This small molecule binds to this protein.
Small molecule (SMILES): CC(C)[C@H](NC(=O)[C@H](CCC(=O)O)NC(=O)[C@H](CCC(=O)O)NC(=O)[C@H](Cc1ccc(OP(=O)(O)O)cc1)NC(=O)[C@@H](NC(=O)[C@@H]1CCCN1C(=O)[C@H](CCC(=O)O)NC(=O)[C@@H]([NH3+])CCC(=O)O)C(C)C)C(=O)NCC(=O)O

Binding-site contacts:
Ligand atom O1P contacts residue ARG51 of chain 1.A at 3.4 Å.
Ligand atom C contacts residue PHE107 of chain 1.A at 3.2 Å (hydrophobic).
Ligand atom CG contacts residue LYS72 of chain 1.A at 3.4 Å.
Ligand atom CE2 contacts residue ILE71 of chain 1.A at 3.6 Å (hydrophobic).
Ligand atom O1P contacts residue ARG49 of chain 1.A at 3.3 Å (salt-bridge).
Ligand atom CE1 contacts residue ARG51 of chain 1.A at 3.6 Å.
Ligand atom C contacts residue HIS70 of chain 1.A at 3.6 Å.
Ligand atom OE2 contacts residue GLN109 of chain 1.A at 3.5 Å (h-bond).
Ligand atom O contacts residue LYS72 of chain 1.A at 3.4 Å (salt-bridge).
Ligand atom O3P contacts residue HIS70 of chain 1.A at 3.3 Å (h-bond).
Ligand atom CD2 contacts residue LYS72 of chain 1.A at 3.1 Å.
Ligand atom OE1 contacts residue LEU110 of chain 1.A at 3.6 Å.
Ligand atom CA contacts residue HIS70 of chain 1.A at 3.6 Å.
Ligand atom CB contacts residue LYS72 of chain 1.A at 3.5 Å.
Ligand atom CG1 contacts residue THR83 of chain 1.A at 3.4 Å.
Ligand atom O3P contacts residue ALA59 of chain 1.A at 3.4 Å.
Ligand atom O contacts residue PHE107 of chain 1.A at 3.1 Å.
Ligand atom CD contacts residue LYS69 of chain 1.A at 3.6 Å.
Ligand atom CA contacts residue PHE107 of chain 1.A at 3.6 Å (hydrophobic).
Ligand atom OE1 contacts residue GLN109 of chain 1.A at 3.7 Å.
Ligand atom CA contacts residue PHE107 of chain 1.A at 3.6 Å (hydrophobic).
Ligand atom O3P contacts residue ARG49 of chain 1.A at 3.0 Å (salt-bridge).
Ligand atom CD2 contacts residue ILE71 of chain 1.A at 3.3 Å (hydrophobic).
Ligand atom O1P contacts residue ALA59 of chain 1.A at 3.5 Å.
Ligand atom CE2 contacts residue LYS72 of chain 1.A at 3.5 Å.
Ligand atom N contacts residue PHE107 of chain 1.A at 3.3 Å.
Ligand atom CB contacts residue HIS70 of chain 1.A at 3.5 Å.
Ligand atom OE1 contacts residue LYS72 of chain 1.A at 3.2 Å (salt-bridge).
Ligand atom CB contacts residue SER106 of chain 1.A at 3.6 Å.
Ligand atom OE2 contacts residue LYS69 of chain 1.A at 3.6 Å.
Ligand atom CG contacts residue LYS69 of chain 1.A at 3.6 Å.
Ligand atom N contacts residue HIS70 of chain 1.A at 2.8 Å (h-bond).
Ligand atom N contacts residue PHE107 of chain 1.A at 3.7 Å.
Ligand atom CG1 contacts residue SER106 of chain 1.A at 3.5 Å.
Ligand atom CB contacts residue LYS72 of chain 1.A at 3.4 Å.
Ligand atom CD2 contacts residue HIS70 of chain 1.A at 3.3 Å.
Ligand atom CZ contacts residue ARG51 of chain 1.A at 3.3 Å.
Ligand atom CB contacts residue HIS70 of chain 1.A at 3.5 Å.
Ligand atom CA contacts residue SER106 of chain 1.A at 3.6 Å.
Ligand atom OH contacts residue ARG51 of chain 1.A at 2.8 Å (salt-bridge).

Sequence of chain 1.A:
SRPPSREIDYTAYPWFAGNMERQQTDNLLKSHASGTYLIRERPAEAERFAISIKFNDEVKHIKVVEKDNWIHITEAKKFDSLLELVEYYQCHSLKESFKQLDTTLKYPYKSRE